Binding-site contacts:
Ligand atom O7 contacts residue GLN628 of chain 1.C at 4.5 Å.
Ligand atom N2 contacts residue ASN600 of chain 1.C at 2.9 Å (h-bond).
Ligand atom C8 contacts residue ASN600 of chain 1.C at 3.5 Å.
Ligand atom C5 contacts residue ASN600 of chain 1.C at 3.7 Å.
Ligand atom C1 contacts residue ASN600 of chain 1.C at 1.4 Å.
Ligand atom O5 contacts residue ASN600 of chain 1.C at 2.4 Å (h-bond).
Ligand atom O5 contacts residue THR602 of chain 1.C at 3.4 Å.
Ligand atom C4 contacts residue ASN600 of chain 1.C at 4.2 Å.
Ligand atom C3 contacts residue ASN600 of chain 1.C at 3.8 Å.
Ligand atom C1 contacts residue THR602 of chain 1.C at 3.6 Å.
Ligand atom C2 contacts residue ASN600 of chain 1.C at 2.5 Å.
Ligand atom C6 contacts residue THR602 of chain 1.C at 4.4 Å.
Ligand atom C5 contacts residue THR602 of chain 1.C at 4.1 Å.
Ligand atom O7 contacts residue ASN600 of chain 1.C at 4.3 Å.
Ligand atom C7 contacts residue ASN600 of chain 1.C at 3.4 Å.

The small molecule below binds the protein below.
Small molecule (SMILES): CC(=O)N[C@@H]1[C@@H](O)[C@H](O)[C@@H](CO)O[C@H]1O

Sequence of chain 1.C:
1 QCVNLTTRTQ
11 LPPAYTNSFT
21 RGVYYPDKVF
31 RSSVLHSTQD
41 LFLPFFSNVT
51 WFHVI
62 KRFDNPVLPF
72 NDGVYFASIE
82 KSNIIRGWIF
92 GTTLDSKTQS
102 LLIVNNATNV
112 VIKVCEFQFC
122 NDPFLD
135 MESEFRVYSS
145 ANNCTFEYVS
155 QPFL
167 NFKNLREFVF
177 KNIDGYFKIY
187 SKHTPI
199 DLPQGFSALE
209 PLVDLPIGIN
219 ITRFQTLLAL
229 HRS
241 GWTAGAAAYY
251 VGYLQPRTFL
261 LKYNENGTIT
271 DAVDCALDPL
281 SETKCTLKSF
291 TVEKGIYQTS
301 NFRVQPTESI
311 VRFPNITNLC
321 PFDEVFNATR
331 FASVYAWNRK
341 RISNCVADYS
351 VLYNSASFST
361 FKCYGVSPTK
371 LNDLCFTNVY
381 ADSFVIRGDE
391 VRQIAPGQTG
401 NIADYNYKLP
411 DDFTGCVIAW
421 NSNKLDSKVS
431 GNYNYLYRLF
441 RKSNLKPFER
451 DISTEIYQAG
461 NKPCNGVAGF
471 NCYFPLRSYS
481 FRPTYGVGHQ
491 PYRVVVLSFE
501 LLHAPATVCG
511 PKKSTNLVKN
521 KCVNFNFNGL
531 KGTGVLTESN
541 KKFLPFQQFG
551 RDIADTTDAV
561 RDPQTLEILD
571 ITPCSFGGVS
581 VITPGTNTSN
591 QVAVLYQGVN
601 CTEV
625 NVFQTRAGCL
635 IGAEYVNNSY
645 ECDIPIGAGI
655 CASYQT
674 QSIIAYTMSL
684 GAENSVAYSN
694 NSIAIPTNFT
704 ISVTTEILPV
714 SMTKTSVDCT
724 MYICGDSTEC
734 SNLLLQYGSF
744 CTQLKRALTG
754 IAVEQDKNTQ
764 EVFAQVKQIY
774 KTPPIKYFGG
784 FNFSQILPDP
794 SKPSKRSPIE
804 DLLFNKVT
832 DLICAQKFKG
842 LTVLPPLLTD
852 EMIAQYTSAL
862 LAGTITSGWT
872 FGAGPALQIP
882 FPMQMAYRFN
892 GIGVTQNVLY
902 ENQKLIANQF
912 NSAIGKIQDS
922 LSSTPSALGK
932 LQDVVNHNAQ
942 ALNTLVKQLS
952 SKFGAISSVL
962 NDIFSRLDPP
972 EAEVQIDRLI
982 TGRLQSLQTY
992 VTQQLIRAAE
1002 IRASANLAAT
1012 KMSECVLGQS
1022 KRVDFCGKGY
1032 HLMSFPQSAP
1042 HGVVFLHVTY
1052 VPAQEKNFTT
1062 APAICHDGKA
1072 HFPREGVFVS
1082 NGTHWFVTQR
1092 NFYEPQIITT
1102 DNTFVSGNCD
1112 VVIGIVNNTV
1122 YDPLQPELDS